Binding-site contacts:
Ligand atom C5 contacts residue VAL54 of chain 1.E at 4.2 Å (hydrophobic).
Ligand atom O7 contacts residue ASN201 of chain 1.E at 3.4 Å (h-bond).
Ligand atom C8 contacts residue ASN201 of chain 1.E at 3.9 Å.
Ligand atom O5 contacts residue ASN201 of chain 1.E at 4.2 Å.
Ligand atom C6 contacts residue VAL54 of chain 1.E at 4.4 Å (hydrophobic).
Ligand atom C7 contacts residue ASN201 of chain 1.E at 3.1 Å.
Ligand atom O5 contacts residue VAL54 of chain 1.E at 3.9 Å.
Ligand atom C1 contacts residue ASN201 of chain 1.E at 3.4 Å.
Ligand atom C2 contacts residue ASN201 of chain 1.E at 3.5 Å.
Ligand atom O5 contacts residue ASN189 of chain 1.E at 4.0 Å.
Ligand atom C1 contacts residue VAL54 of chain 1.E at 4.3 Å (hydrophobic).
Ligand atom N2 contacts residue ASN201 of chain 1.E at 3.0 Å (h-bond).

This small molecule binds to this protein.
Small molecule (SMILES): CC(=O)N[C@@H]1[C@@H](O)[C@H](O)[C@@H](CO)O[C@H]1O

Sequence of chain 1.E:
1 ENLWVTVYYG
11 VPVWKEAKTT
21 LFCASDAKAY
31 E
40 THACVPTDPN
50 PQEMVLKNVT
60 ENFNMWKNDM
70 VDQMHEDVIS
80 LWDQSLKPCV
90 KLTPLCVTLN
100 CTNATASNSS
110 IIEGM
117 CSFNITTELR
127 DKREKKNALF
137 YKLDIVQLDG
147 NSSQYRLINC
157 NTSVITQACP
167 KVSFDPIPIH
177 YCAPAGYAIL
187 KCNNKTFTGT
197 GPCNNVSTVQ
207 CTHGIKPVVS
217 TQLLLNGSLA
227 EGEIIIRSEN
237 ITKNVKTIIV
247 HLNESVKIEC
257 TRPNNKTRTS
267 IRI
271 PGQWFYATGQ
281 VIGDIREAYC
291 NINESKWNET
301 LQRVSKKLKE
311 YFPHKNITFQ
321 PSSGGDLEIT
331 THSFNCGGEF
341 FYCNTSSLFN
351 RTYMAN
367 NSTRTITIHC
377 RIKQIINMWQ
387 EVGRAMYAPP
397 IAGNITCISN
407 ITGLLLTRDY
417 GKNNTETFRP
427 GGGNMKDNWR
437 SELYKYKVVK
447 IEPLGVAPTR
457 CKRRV